The protein below binds the small molecule below.
Small molecule (SMILES): [H]/N=C(/N)NC[C@@H]1[C@@H](NC(=O)C(=O)Nc2ccc(Cl)c(F)c2)c2ccc(CNC)cc2N1C(=O)OC

Sequence of chain 1.B:
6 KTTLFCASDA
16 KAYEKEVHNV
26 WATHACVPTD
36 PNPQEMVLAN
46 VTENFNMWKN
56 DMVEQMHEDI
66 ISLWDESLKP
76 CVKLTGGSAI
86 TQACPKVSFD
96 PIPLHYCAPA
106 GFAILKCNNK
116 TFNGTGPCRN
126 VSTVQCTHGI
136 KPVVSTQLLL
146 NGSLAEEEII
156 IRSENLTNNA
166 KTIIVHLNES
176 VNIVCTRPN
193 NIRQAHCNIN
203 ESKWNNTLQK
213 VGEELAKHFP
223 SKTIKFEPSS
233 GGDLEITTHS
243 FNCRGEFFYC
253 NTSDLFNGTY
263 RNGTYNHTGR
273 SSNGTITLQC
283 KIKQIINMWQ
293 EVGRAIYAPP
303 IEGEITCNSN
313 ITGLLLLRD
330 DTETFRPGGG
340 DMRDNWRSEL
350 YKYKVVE

Binding-site contacts:
Ligand atom CL22 contacts residue PHE243 of chain 1.B at 3.4 Å.
Ligand atom O26 contacts residue ASN289 of chain 1.B at 3.4 Å (h-bond).
Ligand atom O26 contacts residue MET290 of chain 1.B at 3.0 Å (h-bond).
Ligand atom N08 contacts residue GLU293 of chain 1.B at 3.3 Å (salt-bridge).
Ligand atom N10 contacts residue VAL294 of chain 1.B at 3.7 Å.
Ligand atom F20 contacts residue VAL139 of chain 1.B at 3.7 Å.
Ligand atom C34 contacts residue ASP340 of chain 1.B at 3.6 Å.
Ligand atom C02 contacts residue GLY339 of chain 1.B at 3.5 Å.
Ligand atom C23 contacts residue ILE288 of chain 1.B at 3.7 Å (hydrophobic).
Ligand atom N08 contacts residue MET290 of chain 1.B at 2.8 Å (h-bond).
Ligand atom F20 contacts residue SER242 of chain 1.B at 3.1 Å.
Ligand atom CL22 contacts residue PHE249 of chain 1.B at 3.7 Å.
Ligand atom N10 contacts residue MET290 of chain 1.B at 3.1 Å (h-bond).
Ligand atom O03 contacts residue TRP291 of chain 1.B at 3.2 Å (h-bond).
Ligand atom C28 contacts residue GLY339 of chain 1.B at 3.5 Å.
Ligand atom C17 contacts residue GLU237 of chain 1.B at 3.4 Å.
Ligand atom N10 contacts residue GLU293 of chain 1.B at 3.5 Å (salt-bridge).
Ligand atom C14 contacts residue MET290 of chain 1.B at 3.5 Å (hydrophobic).
Ligand atom CL22 contacts residue ASN244 of chain 1.B at 3.6 Å.
Ligand atom O25 contacts residue TRP291 of chain 1.B at 3.5 Å.
Ligand atom C27 contacts residue GLY339 of chain 1.B at 3.4 Å.
Ligand atom N13 contacts residue GLY339 of chain 1.B at 2.8 Å (h-bond).
Ligand atom N16 contacts residue GLU237 of chain 1.B at 3.3 Å.
Ligand atom C19 contacts residue SER242 of chain 1.B at 3.3 Å.
Ligand atom C09 contacts residue MET290 of chain 1.B at 3.3 Å (hydrophobic).
Ligand atom C24 contacts residue ILE288 of chain 1.B at 3.6 Å (hydrophobic).
Ligand atom F20 contacts residue SER140 of chain 1.B at 3.4 Å.
Ligand atom C15 contacts residue TRP291 of chain 1.B at 3.6 Å (hydrophobic).
Ligand atom O25 contacts residue GLY339 of chain 1.B at 3.5 Å (h-bond).
Ligand atom C17 contacts residue ASN289 of chain 1.B at 3.4 Å.
Ligand atom C12 contacts residue GLY339 of chain 1.B at 3.5 Å.
Ligand atom N16 contacts residue TRP291 of chain 1.B at 3.7 Å.
Ligand atom N16 contacts residue ASN289 of chain 1.B at 2.7 Å (h-bond).
Ligand atom C18 contacts residue SER242 of chain 1.B at 3.6 Å.
Ligand atom O25 contacts residue MET341 of chain 1.B at 3.4 Å.
Ligand atom C06 contacts residue GLY339 of chain 1.B at 3.5 Å.
Ligand atom C24 contacts residue ASN289 of chain 1.B at 3.1 Å.
Ligand atom N10 contacts residue GLY295 of chain 1.B at 3.3 Å (h-bond).
Ligand atom C04 contacts residue TRP291 of chain 1.B at 3.5 Å (hydrophobic).
Ligand atom N05 contacts residue GLY339 of chain 1.B at 3.2 Å (h-bond).